The small molecule below binds the protein below.
Small molecule (SMILES): CC(=O)N[C@@H]1[C@@H](O)[C@H](O)[C@@H](CO)O[C@H]1O

Sequence of chain 1.H:
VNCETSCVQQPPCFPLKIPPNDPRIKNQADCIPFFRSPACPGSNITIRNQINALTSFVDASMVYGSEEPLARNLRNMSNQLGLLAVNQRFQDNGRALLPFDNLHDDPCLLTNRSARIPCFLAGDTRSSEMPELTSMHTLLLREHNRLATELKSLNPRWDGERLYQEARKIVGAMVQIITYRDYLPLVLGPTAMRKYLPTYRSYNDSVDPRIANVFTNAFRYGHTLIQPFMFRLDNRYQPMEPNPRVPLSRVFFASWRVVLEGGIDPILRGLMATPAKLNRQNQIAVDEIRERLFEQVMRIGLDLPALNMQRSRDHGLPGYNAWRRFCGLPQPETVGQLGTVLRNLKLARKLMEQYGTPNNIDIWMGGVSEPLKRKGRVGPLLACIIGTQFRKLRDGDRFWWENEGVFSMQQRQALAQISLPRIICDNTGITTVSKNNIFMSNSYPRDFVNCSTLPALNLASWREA

Binding-site contacts:
Ligand atom O5 contacts residue ALA116 of chain 1.H at 3.9 Å.
Ligand atom C7 contacts residue TRP257 of chain 1.H at 4.4 Å (hydrophobic).
Ligand atom C5 contacts residue ASN113 of chain 1.H at 3.4 Å.
Ligand atom C1 contacts residue ASN113 of chain 1.H at 1.4 Å.
Ligand atom C2 contacts residue TRP257 of chain 1.H at 4.1 Å (hydrophobic).
Ligand atom C7 contacts residue ASN113 of chain 1.H at 3.5 Å.
Ligand atom C6 contacts residue ASN113 of chain 1.H at 4.4 Å.
Ligand atom C1 contacts residue TRP257 of chain 1.H at 4.3 Å (hydrophobic).
Ligand atom O6 contacts residue ALA116 of chain 1.H at 3.4 Å.
Ligand atom O5 contacts residue TRP257 of chain 1.H at 4.0 Å.
Ligand atom O6 contacts residue LEU261 of chain 1.H at 3.3 Å.
Ligand atom N2 contacts residue ASN113 of chain 1.H at 3.4 Å (h-bond).
Ligand atom C6 contacts residue ALA116 of chain 1.H at 4.2 Å (hydrophobic).
Ligand atom O7 contacts residue TRP257 of chain 1.H at 3.4 Å.
Ligand atom O7 contacts residue ASN113 of chain 1.H at 3.0 Å (h-bond).
Ligand atom C3 contacts residue ASN113 of chain 1.H at 3.9 Å.
Ligand atom C1 contacts residue SER115 of chain 1.H at 4.2 Å.
Ligand atom C2 contacts residue ASN113 of chain 1.H at 2.7 Å.
Ligand atom C4 contacts residue ASN113 of chain 1.H at 4.2 Å.
Ligand atom O6 contacts residue SER115 of chain 1.H at 3.7 Å.
Ligand atom C6 contacts residue LEU261 of chain 1.H at 3.6 Å (hydrophobic).
Ligand atom O5 contacts residue ASN113 of chain 1.H at 2.0 Å (h-bond).